The small molecule below binds the protein below.
Small molecule (SMILES): CC(=O)N[C@@H]1[C@@H](O)[C@H](O)[C@@H](CO)O[C@H]1O

Binding-site contacts:
Ligand atom C6 contacts residue GLN804 of chain 1.B at 4.1 Å.
Ligand atom O5 contacts residue ASN801 of chain 1.B at 2.3 Å (h-bond).
Ligand atom C5 contacts residue ASN801 of chain 1.B at 3.6 Å.
Ligand atom C3 contacts residue ASN801 of chain 1.B at 3.8 Å.
Ligand atom C2 contacts residue ASN801 of chain 1.B at 2.5 Å.
Ligand atom O7 contacts residue ASN801 of chain 1.B at 3.9 Å.
Ligand atom O6 contacts residue ASN801 of chain 1.B at 4.5 Å.
Ligand atom C1 contacts residue SER803 of chain 1.B at 4.3 Å.
Ligand atom C1 contacts residue ASN801 of chain 1.B at 1.4 Å.
Ligand atom N2 contacts residue ASN801 of chain 1.B at 2.9 Å (h-bond).
Ligand atom O6 contacts residue GLN804 of chain 1.B at 3.9 Å.
Ligand atom C4 contacts residue ASN801 of chain 1.B at 4.2 Å.
Ligand atom C7 contacts residue ASN801 of chain 1.B at 3.6 Å.

Sequence of chain 1.B:
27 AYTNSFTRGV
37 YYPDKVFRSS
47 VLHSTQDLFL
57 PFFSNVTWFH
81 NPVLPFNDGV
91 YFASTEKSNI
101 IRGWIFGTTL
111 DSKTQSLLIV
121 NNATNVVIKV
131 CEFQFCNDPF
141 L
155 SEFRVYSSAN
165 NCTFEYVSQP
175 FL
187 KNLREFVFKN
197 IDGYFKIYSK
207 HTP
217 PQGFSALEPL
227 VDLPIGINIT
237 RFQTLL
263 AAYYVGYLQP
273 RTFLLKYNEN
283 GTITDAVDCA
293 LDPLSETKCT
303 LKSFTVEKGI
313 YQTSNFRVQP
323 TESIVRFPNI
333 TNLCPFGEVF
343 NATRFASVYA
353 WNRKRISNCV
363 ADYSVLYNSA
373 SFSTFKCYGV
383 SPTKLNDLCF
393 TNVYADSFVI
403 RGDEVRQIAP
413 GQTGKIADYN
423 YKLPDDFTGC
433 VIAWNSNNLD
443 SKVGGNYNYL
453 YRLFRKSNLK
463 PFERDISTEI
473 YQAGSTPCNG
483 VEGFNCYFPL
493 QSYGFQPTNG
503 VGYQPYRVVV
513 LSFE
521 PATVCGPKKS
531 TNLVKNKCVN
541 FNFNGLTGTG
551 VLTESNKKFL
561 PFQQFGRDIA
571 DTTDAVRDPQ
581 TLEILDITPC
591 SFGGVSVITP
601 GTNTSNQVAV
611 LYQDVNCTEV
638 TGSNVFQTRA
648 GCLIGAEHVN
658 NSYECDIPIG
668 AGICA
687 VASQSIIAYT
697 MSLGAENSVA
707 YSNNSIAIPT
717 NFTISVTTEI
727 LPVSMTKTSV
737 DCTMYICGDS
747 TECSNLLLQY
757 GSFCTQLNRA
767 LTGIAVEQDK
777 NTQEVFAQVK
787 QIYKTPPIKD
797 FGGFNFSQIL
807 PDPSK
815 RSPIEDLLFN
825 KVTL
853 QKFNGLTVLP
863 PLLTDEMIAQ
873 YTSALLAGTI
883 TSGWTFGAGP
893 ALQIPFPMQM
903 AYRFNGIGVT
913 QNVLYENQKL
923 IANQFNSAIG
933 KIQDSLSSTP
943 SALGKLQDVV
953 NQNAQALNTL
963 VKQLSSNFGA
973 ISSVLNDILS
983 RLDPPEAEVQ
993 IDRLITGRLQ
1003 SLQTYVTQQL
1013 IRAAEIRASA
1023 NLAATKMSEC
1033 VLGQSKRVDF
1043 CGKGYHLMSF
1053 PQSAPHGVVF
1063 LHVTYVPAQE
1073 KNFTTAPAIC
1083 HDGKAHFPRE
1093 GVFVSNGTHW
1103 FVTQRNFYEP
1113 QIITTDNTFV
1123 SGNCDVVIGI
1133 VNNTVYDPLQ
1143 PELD